Sequence of chain 42.C:
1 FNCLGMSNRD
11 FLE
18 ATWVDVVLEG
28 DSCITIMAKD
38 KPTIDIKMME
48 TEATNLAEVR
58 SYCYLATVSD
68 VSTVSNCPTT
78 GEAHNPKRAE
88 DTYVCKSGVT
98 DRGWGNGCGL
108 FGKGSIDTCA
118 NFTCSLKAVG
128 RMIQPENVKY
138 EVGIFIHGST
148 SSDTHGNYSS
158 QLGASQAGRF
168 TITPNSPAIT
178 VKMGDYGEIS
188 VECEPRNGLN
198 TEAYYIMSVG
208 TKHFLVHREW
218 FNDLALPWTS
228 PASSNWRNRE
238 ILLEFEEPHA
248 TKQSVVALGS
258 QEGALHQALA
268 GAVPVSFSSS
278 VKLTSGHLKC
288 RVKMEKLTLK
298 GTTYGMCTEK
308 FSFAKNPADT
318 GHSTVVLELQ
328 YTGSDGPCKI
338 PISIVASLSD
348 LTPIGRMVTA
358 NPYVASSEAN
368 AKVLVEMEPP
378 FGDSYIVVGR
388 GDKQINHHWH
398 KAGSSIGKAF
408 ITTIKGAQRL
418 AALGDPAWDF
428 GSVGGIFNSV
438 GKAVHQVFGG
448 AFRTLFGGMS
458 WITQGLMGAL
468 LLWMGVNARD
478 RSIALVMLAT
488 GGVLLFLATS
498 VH

A protein and the small-molecule ligand that binds it are described below.
Small molecule (SMILES): CC(=O)N[C@@H]1[C@@H](O)[C@H](O)[C@@H](CO)O[C@H]1O

Binding-site contacts:
Ligand atom C5 contacts residue ASN154 of chain 42.C at 3.6 Å.
Ligand atom O5 contacts residue ASN154 of chain 42.C at 2.3 Å (h-bond).
Ligand atom C6 contacts residue SER157 of chain 42.C at 4.1 Å.
Ligand atom C8 contacts residue ASN154 of chain 42.C at 3.8 Å.
Ligand atom C3 contacts residue ASN154 of chain 42.C at 3.9 Å.
Ligand atom O5 contacts residue SER156 of chain 42.C at 4.3 Å.
Ligand atom C7 contacts residue ASN154 of chain 42.C at 3.4 Å.
Ligand atom O6 contacts residue SER157 of chain 42.C at 4.4 Å.
Ligand atom O7 contacts residue ASN154 of chain 42.C at 3.8 Å.
Ligand atom C2 contacts residue ASN154 of chain 42.C at 2.5 Å.
Ligand atom C1 contacts residue SER157 of chain 42.C at 4.2 Å.
Ligand atom C1 contacts residue SER156 of chain 42.C at 4.1 Å.
Ligand atom C4 contacts residue ASN154 of chain 42.C at 4.2 Å.
Ligand atom O5 contacts residue SER157 of chain 42.C at 3.5 Å (h-bond).
Ligand atom N2 contacts residue ASN154 of chain 42.C at 3.1 Å (h-bond).
Ligand atom C5 contacts residue SER156 of chain 42.C at 4.4 Å.
Ligand atom C1 contacts residue ASN154 of chain 42.C at 1.4 Å.
Ligand atom C5 contacts residue SER157 of chain 42.C at 4.3 Å.